This protein binds this small molecule.
Small molecule (SMILES): CC(C)[C@H](NC(=O)[C@@H]1CCCN1C(=O)[C@H](CC(N)=O)NC(=O)[C@H](Cc1ccccc1)NC(=O)[C@@H](N)[C@@H](C)O)C(=O)N[C@@H](Cc1ccc(O)cc1)C(=O)N1CCC[C@H]1C(=O)N[C@@H](Cc1ccc(O)cc1)C(=O)N[C@@H](CC(=O)O)C(=O)N[C@H](C=O)[C@@H](C)O

Binding-site contacts:
Ligand atom O contacts residue ARG149 of chain 5.D at 2.6 Å (salt-bridge).
Ligand atom OD2 contacts residue LYS339 of chain 5.D at 3.6 Å.
Ligand atom CG contacts residue PRO452 of chain 5.D at 3.5 Å (hydrophobic).
Ligand atom O contacts residue ARG450 of chain 5.D at 3.3 Å (salt-bridge).
Ligand atom CG contacts residue TYR244 of chain 5.E at 3.1 Å (hydrophobic).
Ligand atom CG contacts residue ARG450 of chain 5.D at 3.5 Å.
Ligand atom CZ contacts residue ARG149 of chain 5.D at 3.8 Å.
Ligand atom OD1 contacts residue LYS339 of chain 5.D at 2.9 Å (salt-bridge).
Ligand atom CB contacts residue GLN245 of chain 5.E at 3.5 Å.
Ligand atom CG contacts residue GLU155 of chain 5.D at 3.8 Å.
Ligand atom OH contacts residue HIS446 of chain 5.D at 3.1 Å (h-bond).
Ligand atom CG1 contacts residue ARG450 of chain 5.D at 3.4 Å.
Ligand atom CA contacts residue LYS339 of chain 5.D at 3.1 Å.
Ligand atom CB contacts residue ARG450 of chain 5.D at 3.6 Å.
Ligand atom CA contacts residue GLU155 of chain 5.D at 3.9 Å.
Ligand atom CB contacts residue LYS339 of chain 5.D at 2.9 Å.
Ligand atom CG contacts residue LYS339 of chain 5.D at 3.8 Å.
Ligand atom CD1 contacts residue PRO180 of chain 5.E at 3.5 Å (hydrophobic).
Ligand atom CD contacts residue ARG450 of chain 5.D at 2.9 Å.
Ligand atom CZ contacts residue ASP172 of chain 5.E at 3.9 Å.
Ligand atom CE2 contacts residue MET179 of chain 5.E at 3.8 Å (hydrophobic).
Ligand atom CG2 contacts residue LEU145 of chain 5.D at 3.8 Å (hydrophobic).
Ligand atom CE1 contacts residue ARG149 of chain 5.D at 3.6 Å.
Ligand atom OH contacts residue THR445 of chain 5.D at 3.2 Å.
Ligand atom O contacts residue HIS446 of chain 5.D at 2.8 Å.
Ligand atom CG1 contacts residue PHE451 of chain 5.D at 3.4 Å (hydrophobic).
Ligand atom CG2 contacts residue GLU155 of chain 5.D at 3.7 Å.
Ligand atom CE1 contacts residue THR445 of chain 5.D at 3.3 Å.
Ligand atom ND2 contacts residue GLU155 of chain 5.D at 3.1 Å (salt-bridge).
Ligand atom OH contacts residue LEU239 of chain 5.E at 3.7 Å.
Ligand atom CG1 contacts residue GLU155 of chain 5.D at 3.8 Å.
Ligand atom CZ contacts residue HIS446 of chain 5.D at 3.7 Å.
Ligand atom CZ contacts residue THR445 of chain 5.D at 3.4 Å.
Ligand atom CE2 contacts residue HIS446 of chain 5.D at 3.5 Å.
Ligand atom OH contacts residue MET179 of chain 5.E at 3.5 Å (h-bond).
Ligand atom CE1 contacts residue PRO180 of chain 5.E at 3.2 Å (hydrophobic).
Ligand atom CB contacts residue PRO452 of chain 5.D at 3.9 Å (hydrophobic).
Ligand atom C contacts residue ARG149 of chain 5.D at 3.8 Å.
Ligand atom C contacts residue HIS446 of chain 5.D at 3.4 Å.
Ligand atom OD1 contacts residue GLU155 of chain 5.D at 3.8 Å.

Sequence of chain 5.D:
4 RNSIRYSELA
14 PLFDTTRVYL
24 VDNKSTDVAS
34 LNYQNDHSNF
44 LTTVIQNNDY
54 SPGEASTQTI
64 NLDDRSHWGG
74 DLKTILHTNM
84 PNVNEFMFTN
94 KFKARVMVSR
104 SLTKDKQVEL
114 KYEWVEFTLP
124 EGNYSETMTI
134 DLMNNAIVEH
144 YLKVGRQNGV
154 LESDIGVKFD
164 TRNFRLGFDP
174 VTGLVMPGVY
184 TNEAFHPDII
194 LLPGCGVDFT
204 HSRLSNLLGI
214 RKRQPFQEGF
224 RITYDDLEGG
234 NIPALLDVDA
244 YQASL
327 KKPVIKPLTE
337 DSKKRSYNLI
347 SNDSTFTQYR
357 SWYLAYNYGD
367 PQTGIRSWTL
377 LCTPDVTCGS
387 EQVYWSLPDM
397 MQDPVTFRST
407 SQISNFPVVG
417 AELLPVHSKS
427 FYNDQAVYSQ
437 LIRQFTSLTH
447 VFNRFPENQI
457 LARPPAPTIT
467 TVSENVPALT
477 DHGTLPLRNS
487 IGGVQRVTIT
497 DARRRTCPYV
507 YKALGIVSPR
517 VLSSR

Sequence of chain 5.E:
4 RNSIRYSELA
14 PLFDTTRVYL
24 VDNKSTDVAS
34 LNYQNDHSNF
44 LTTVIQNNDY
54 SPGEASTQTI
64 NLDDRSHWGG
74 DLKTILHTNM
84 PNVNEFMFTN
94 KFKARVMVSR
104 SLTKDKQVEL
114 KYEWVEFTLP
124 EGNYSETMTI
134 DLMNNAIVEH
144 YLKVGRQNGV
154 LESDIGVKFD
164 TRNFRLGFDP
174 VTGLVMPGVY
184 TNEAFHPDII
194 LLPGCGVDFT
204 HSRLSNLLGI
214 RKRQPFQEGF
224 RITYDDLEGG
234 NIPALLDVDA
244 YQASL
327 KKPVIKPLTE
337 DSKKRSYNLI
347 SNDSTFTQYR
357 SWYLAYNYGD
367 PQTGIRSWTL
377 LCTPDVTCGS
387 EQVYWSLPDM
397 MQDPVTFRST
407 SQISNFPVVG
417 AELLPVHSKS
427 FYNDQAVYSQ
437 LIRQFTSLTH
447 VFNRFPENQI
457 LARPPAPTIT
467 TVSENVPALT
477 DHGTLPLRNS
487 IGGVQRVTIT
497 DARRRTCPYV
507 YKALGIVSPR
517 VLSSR